The small molecule below binds the protein below.
Small molecule (SMILES): O=C(c1ccc(Br)s1)[C@H]1CNC[C@@H]1c1ccc2c(=O)[nH]cnc2c1

Sequence of chain 1.A:
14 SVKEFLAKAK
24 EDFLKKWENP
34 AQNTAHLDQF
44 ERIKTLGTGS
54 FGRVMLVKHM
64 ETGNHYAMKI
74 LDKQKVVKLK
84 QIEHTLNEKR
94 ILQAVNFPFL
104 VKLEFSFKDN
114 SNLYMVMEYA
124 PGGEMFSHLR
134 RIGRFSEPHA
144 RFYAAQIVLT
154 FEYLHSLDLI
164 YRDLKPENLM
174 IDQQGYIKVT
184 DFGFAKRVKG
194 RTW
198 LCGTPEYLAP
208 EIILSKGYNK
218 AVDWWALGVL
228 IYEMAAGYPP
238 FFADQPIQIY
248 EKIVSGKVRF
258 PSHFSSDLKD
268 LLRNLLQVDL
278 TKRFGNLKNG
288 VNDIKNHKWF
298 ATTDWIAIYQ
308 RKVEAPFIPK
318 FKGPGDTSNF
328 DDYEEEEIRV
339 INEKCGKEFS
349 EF

Binding-site contacts:
Ligand atom O contacts residue VAL57 of chain 1.A at 3.3 Å.
Ligand atom C6 contacts residue ASP184 of chain 1.A at 3.1 Å.
Ligand atom C10 contacts residue THR183 of chain 1.A at 3.8 Å.
Ligand atom BR contacts residue GLY55 of chain 1.A at 3.3 Å.
Ligand atom N1 contacts residue GLU121 of chain 1.A at 2.8 Å (salt-bridge).
Ligand atom C7 contacts residue ASP184 of chain 1.A at 3.3 Å.
Ligand atom C16 contacts residue GLU121 of chain 1.A at 3.4 Å.
Ligand atom C3 contacts residue VAL57 of chain 1.A at 3.6 Å (hydrophobic).
Ligand atom N2 contacts residue THR183 of chain 1.A at 3.0 Å (h-bond).
Ligand atom O contacts residue THR51 of chain 1.A at 3.5 Å (h-bond).
Ligand atom C16 contacts residue VAL104 of chain 1.A at 3.6 Å (hydrophobic).
Ligand atom C7 contacts residue GLU170 of chain 1.A at 3.2 Å.
Ligand atom N contacts residue GLU170 of chain 1.A at 2.8 Å (salt-bridge).
Ligand atom O1 contacts residue TYR122 of chain 1.A at 3.4 Å.
Ligand atom C13 contacts residue MET173 of chain 1.A at 3.5 Å (hydrophobic).
Ligand atom C5 contacts residue ASP184 of chain 1.A at 3.2 Å.
Ligand atom N contacts residue ASN171 of chain 1.A at 3.7 Å.
Ligand atom C15 contacts residue ALA70 of chain 1.A at 3.4 Å (hydrophobic).
Ligand atom O1 contacts residue ALA70 of chain 1.A at 3.5 Å.
Ligand atom S contacts residue THR51 of chain 1.A at 3.4 Å.
Ligand atom N2 contacts residue MET120 of chain 1.A at 3.6 Å.
Ligand atom N contacts residue GLU127 of chain 1.A at 3.8 Å.
Ligand atom C11 contacts residue THR183 of chain 1.A at 3.9 Å.
Ligand atom BR contacts residue LEU74 of chain 1.A at 3.6 Å.
Ligand atom S contacts residue ARG56 of chain 1.A at 3.7 Å.
Ligand atom C7 contacts residue GLU127 of chain 1.A at 3.5 Å.
Ligand atom C4 contacts residue VAL57 of chain 1.A at 3.4 Å (hydrophobic).
Ligand atom C13 contacts residue PHE327 of chain 1.A at 3.7 Å (hydrophobic).
Ligand atom BR contacts residue GLY52 of chain 1.A at 3.6 Å.
Ligand atom C2 contacts residue ASP184 of chain 1.A at 3.5 Å.
Ligand atom N contacts residue ASP184 of chain 1.A at 2.8 Å (salt-bridge).
Ligand atom C1 contacts residue LYS72 of chain 1.A at 3.7 Å.
Ligand atom S contacts residue GLY52 of chain 1.A at 3.6 Å (h-bond).
Ligand atom C16 contacts residue THR183 of chain 1.A at 3.7 Å.
Ligand atom O contacts residue GLY50 of chain 1.A at 3.1 Å.
Ligand atom N1 contacts residue ALA70 of chain 1.A at 3.4 Å.
Ligand atom C12 contacts residue MET173 of chain 1.A at 3.9 Å (hydrophobic).
Ligand atom C2 contacts residue LYS72 of chain 1.A at 3.9 Å.
Ligand atom C15 contacts residue GLU121 of chain 1.A at 3.8 Å.
Ligand atom O1 contacts residue ALA123 of chain 1.A at 3.1 Å (h-bond).